Binding-site contacts:
Ligand atom C4 contacts residue ASN344 of chain 1.E at 4.2 Å.
Ligand atom C2 contacts residue ASN344 of chain 1.E at 2.8 Å.
Ligand atom C5 contacts residue ASN344 of chain 1.E at 3.4 Å.
Ligand atom C1 contacts residue ASN344 of chain 1.E at 1.4 Å.
Ligand atom O5 contacts residue ASN344 of chain 1.E at 2.3 Å (h-bond).
Ligand atom C6 contacts residue ASN344 of chain 1.E at 4.1 Å.
Ligand atom O6 contacts residue ASN383 of chain 1.E at 3.1 Å (h-bond).
Ligand atom C3 contacts residue ASN344 of chain 1.E at 3.9 Å.
Ligand atom C7 contacts residue ASN344 of chain 1.E at 4.4 Å.
Ligand atom C6 contacts residue ASN383 of chain 1.E at 4.4 Å.
Ligand atom C6 contacts residue ARG385 of chain 1.E at 4.5 Å.
Ligand atom N2 contacts residue ASN344 of chain 1.E at 3.2 Å (h-bond).

A protein and the small-molecule ligand that binds it are described below.
Small molecule (SMILES): CC(=O)N[C@@H]1[C@@H](O)[C@H](O)[C@@H](CO)O[C@H]1O

Sequence of chain 1.E:
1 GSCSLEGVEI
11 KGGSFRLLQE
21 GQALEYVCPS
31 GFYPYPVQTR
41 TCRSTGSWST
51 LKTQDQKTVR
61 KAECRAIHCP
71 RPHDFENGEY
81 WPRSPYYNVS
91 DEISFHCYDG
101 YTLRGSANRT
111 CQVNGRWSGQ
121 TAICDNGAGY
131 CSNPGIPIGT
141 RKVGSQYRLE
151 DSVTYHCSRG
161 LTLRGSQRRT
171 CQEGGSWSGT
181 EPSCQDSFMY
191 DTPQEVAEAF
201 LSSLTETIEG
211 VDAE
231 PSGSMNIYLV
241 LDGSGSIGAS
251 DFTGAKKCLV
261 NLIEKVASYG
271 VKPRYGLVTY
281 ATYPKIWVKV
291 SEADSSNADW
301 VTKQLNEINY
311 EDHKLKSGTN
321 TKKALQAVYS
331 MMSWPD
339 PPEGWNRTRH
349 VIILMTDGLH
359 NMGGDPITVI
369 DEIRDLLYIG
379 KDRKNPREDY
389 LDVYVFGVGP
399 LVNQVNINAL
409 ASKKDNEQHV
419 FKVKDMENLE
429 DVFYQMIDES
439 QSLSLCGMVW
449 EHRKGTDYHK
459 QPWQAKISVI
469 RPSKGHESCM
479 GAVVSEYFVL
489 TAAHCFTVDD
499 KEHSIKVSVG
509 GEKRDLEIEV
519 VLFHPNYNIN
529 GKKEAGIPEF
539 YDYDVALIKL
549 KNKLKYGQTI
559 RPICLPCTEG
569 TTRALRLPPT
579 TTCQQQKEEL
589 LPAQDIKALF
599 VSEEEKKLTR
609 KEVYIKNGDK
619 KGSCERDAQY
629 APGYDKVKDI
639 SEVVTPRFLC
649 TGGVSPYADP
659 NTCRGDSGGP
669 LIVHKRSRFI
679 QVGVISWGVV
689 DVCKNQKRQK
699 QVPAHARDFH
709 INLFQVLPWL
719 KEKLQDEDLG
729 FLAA